Sequence of chain 3.A:
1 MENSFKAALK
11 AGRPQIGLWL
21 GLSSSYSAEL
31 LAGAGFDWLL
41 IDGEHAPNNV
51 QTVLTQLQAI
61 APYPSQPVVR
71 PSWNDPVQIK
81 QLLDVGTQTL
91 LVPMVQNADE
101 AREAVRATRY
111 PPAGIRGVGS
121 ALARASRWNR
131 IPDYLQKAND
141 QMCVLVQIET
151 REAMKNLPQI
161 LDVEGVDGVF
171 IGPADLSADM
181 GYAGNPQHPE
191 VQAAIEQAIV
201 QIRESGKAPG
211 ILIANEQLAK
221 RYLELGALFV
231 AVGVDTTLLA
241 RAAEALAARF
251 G

Binding-site contacts:
Ligand atom C1 contacts residue SER120 of chain 2.A at 4.2 Å.
Ligand atom O4 contacts residue ARG70 of chain 3.A at 2.8 Å (salt-bridge).
Ligand atom C4 contacts residue TRP19 of chain 3.A at 4.4 Å (hydrophobic).
Ligand atom O4 contacts residue CO1 of chain 3.C at 4.3 Å.
Ligand atom C3 contacts residue ALA174 of chain 3.A at 4.4 Å (hydrophobic).
Ligand atom C3 contacts residue GLY119 of chain 2.A at 3.8 Å.
Ligand atom O2 contacts residue ALA174 of chain 3.A at 4.4 Å.
Ligand atom C1 contacts residue ALA121 of chain 2.A at 3.6 Å (hydrophobic).
Ligand atom C2 contacts residue LEU212 of chain 3.A at 4.1 Å (hydrophobic).
Ligand atom O4 contacts residue TRP19 of chain 3.A at 4.3 Å.
Ligand atom C3 contacts residue LEU212 of chain 3.A at 4.4 Å (hydrophobic).
Ligand atom C4 contacts residue ARG70 of chain 3.A at 3.6 Å.
Ligand atom C2 contacts residue GLY119 of chain 2.A at 4.4 Å.
Ligand atom O1 contacts residue ALA121 of chain 2.A at 3.0 Å (h-bond).
Ligand atom O4 contacts residue MG1 of chain 3.D at 4.3 Å.
Ligand atom O4 contacts residue HIS45 of chain 3.A at 4.2 Å.
Ligand atom O1 contacts residue SER120 of chain 2.A at 3.0 Å (h-bond).
Ligand atom C4 contacts residue GLY119 of chain 2.A at 4.2 Å.
Ligand atom C3 contacts residue VAL118 of chain 2.A at 3.9 Å (hydrophobic).
Ligand atom C4 contacts residue VAL118 of chain 2.A at 4.3 Å (hydrophobic).
Ligand atom O2 contacts residue ALA121 of chain 2.A at 3.9 Å.
Ligand atom C4 contacts residue PYR1 of chain 3.F at 3.7 Å.
Ligand atom O4 contacts residue VAL118 of chain 2.A at 4.2 Å.
Ligand atom C2 contacts residue ALA121 of chain 2.A at 4.0 Å (hydrophobic).
Ligand atom C1 contacts residue ALA174 of chain 3.A at 4.4 Å (hydrophobic).
Ligand atom O1 contacts residue GLY119 of chain 2.A at 3.5 Å.
Ligand atom C1 contacts residue GLY119 of chain 2.A at 4.5 Å.
Ligand atom O4 contacts residue PYR1 of chain 3.F at 3.0 Å.
Ligand atom C3 contacts residue PYR1 of chain 3.F at 4.1 Å.
Ligand atom C4 contacts residue LEU212 of chain 3.A at 4.2 Å (hydrophobic).

The protein below binds the small molecule below.
Small molecule (SMILES): O=CCCC(=O)O

Sequence of chain 2.A:
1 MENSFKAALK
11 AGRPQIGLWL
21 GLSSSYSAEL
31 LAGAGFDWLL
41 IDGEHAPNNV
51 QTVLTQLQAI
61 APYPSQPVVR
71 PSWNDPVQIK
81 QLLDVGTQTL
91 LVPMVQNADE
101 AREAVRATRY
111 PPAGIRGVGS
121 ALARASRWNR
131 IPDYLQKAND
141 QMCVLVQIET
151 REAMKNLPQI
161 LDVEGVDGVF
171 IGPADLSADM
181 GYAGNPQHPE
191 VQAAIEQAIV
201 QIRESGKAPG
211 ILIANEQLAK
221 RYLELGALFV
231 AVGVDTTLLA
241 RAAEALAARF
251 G